Sequence of chain 1.A:
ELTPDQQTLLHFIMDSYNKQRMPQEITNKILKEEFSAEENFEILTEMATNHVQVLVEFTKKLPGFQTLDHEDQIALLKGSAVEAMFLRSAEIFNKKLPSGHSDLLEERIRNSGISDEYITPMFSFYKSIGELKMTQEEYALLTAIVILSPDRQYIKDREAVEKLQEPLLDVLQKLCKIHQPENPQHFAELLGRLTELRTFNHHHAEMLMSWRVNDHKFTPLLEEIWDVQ

Binding-site contacts:
Ligand atom N2 contacts residue MET22 of chain 1.A at 3.6 Å.
Ligand atom C3 contacts residue TRP226 of chain 1.A at 3.8 Å (hydrophobic).
Ligand atom C27 contacts residue TYR126 of chain 1.A at 3.4 Å (hydrophobic).
Ligand atom O1 contacts residue HIS204 of chain 1.A at 3.7 Å.
Ligand atom C1 contacts residue THR45 of chain 1.A at 3.6 Å.
Ligand atom C7 contacts residue LEU44 of chain 1.A at 3.7 Å (hydrophobic).
Ligand atom C19 contacts residue MET22 of chain 1.A at 3.9 Å (hydrophobic).
Ligand atom C2 contacts residue LEU44 of chain 1.A at 3.9 Å (hydrophobic).
Ligand atom C1 contacts residue LEU44 of chain 1.A at 3.8 Å (hydrophobic).
Ligand atom CL1 contacts residue TRP226 of chain 1.A at 4.0 Å (hydrophobic).
Ligand atom C26 contacts residue PHE86 of chain 1.A at 3.5 Å (hydrophobic).
Ligand atom CL1 contacts residue MET85 of chain 1.A at 3.6 Å (hydrophobic).
Ligand atom C18 contacts residue ILE92 of chain 1.A at 4.0 Å (hydrophobic).
Ligand atom C2 contacts residue THR45 of chain 1.A at 4.0 Å.
Ligand atom C11 contacts residue MET47 of chain 1.A at 3.9 Å (hydrophobic).
Ligand atom C20 contacts residue HIS51 of chain 1.A at 3.9 Å.
Ligand atom C10 contacts residue HIS51 of chain 1.A at 3.9 Å.
Ligand atom C21 contacts residue MET22 of chain 1.A at 3.5 Å (hydrophobic).
Ligand atom O4 contacts residue MET22 of chain 1.A at 3.9 Å.
Ligand atom C22 contacts residue MET22 of chain 1.A at 3.9 Å (hydrophobic).
Ligand atom O4 contacts residue ARG88 of chain 1.A at 3.7 Å.
Ligand atom C1 contacts residue PHE41 of chain 1.A at 3.8 Å (hydrophobic).
Ligand atom C18 contacts residue THR27 of chain 1.A at 3.9 Å.
Ligand atom C12 contacts residue MET47 of chain 1.A at 3.6 Å (hydrophobic).
Ligand atom C9 contacts residue ALA48 of chain 1.A at 3.9 Å (hydrophobic).
Ligand atom C27 contacts residue SER89 of chain 1.A at 3.7 Å.
Ligand atom C23 contacts residue MET22 of chain 1.A at 4.0 Å (hydrophobic).
Ligand atom C3 contacts residue PHE218 of chain 1.A at 3.8 Å (hydrophobic).
Ligand atom N1 contacts residue HIS204 of chain 1.A at 3.1 Å (h-bond).
Ligand atom N2 contacts residue ARG88 of chain 1.A at 3.7 Å.
Ligand atom C3 contacts residue THR45 of chain 1.A at 3.9 Å.
Ligand atom O1 contacts residue TRP211 of chain 1.A at 3.7 Å.
Ligand atom C19 contacts residue ARG88 of chain 1.A at 3.8 Å.
Ligand atom C20 contacts residue MET22 of chain 1.A at 3.0 Å (hydrophobic).
Ligand atom O3 contacts residue SER99 of chain 1.A at 3.1 Å.
Ligand atom CL1 contacts residue HIS204 of chain 1.A at 3.9 Å.
Ligand atom C27 contacts residue PHE86 of chain 1.A at 3.5 Å (hydrophobic).
Ligand atom C15 contacts residue MET47 of chain 1.A at 3.7 Å (hydrophobic).
Ligand atom C23 contacts residue ARG88 of chain 1.A at 3.8 Å.
Ligand atom C28 contacts residue TYR126 of chain 1.A at 3.4 Å (hydrophobic).

This small molecule binds to this protein.
Small molecule (SMILES): Cc1cccc(C)c1-c1noc(C(C)C)c1COc1ccc(-c2ccc3cc(C(=O)O)ncc3c2)cc1